Binding-site contacts:
Ligand atom C1 contacts residue ASN1134 of chain 1.C at 1.4 Å.
Ligand atom C2 contacts residue ASN1134 of chain 1.C at 2.4 Å.
Ligand atom C3 contacts residue ASN1134 of chain 1.C at 3.8 Å.
Ligand atom O5 contacts residue ASN1134 of chain 1.C at 2.4 Å (h-bond).
Ligand atom O7 contacts residue ASN1134 of chain 1.C at 3.1 Å (h-bond).
Ligand atom C7 contacts residue ASN1134 of chain 1.C at 3.2 Å.
Ligand atom C4 contacts residue ASN1134 of chain 1.C at 4.2 Å.
Ligand atom N2 contacts residue ASN1134 of chain 1.C at 2.9 Å (h-bond).
Ligand atom C5 contacts residue ASN1134 of chain 1.C at 3.7 Å.
Ligand atom C8 contacts residue ASN1134 of chain 1.C at 4.4 Å.

A protein and the small-molecule ligand that binds it are described below.
Small molecule (SMILES): CC(=O)N[C@@H]1[C@@H](O)[C@H](O)[C@@H](CO)O[C@H]1O

Sequence of chain 1.C:
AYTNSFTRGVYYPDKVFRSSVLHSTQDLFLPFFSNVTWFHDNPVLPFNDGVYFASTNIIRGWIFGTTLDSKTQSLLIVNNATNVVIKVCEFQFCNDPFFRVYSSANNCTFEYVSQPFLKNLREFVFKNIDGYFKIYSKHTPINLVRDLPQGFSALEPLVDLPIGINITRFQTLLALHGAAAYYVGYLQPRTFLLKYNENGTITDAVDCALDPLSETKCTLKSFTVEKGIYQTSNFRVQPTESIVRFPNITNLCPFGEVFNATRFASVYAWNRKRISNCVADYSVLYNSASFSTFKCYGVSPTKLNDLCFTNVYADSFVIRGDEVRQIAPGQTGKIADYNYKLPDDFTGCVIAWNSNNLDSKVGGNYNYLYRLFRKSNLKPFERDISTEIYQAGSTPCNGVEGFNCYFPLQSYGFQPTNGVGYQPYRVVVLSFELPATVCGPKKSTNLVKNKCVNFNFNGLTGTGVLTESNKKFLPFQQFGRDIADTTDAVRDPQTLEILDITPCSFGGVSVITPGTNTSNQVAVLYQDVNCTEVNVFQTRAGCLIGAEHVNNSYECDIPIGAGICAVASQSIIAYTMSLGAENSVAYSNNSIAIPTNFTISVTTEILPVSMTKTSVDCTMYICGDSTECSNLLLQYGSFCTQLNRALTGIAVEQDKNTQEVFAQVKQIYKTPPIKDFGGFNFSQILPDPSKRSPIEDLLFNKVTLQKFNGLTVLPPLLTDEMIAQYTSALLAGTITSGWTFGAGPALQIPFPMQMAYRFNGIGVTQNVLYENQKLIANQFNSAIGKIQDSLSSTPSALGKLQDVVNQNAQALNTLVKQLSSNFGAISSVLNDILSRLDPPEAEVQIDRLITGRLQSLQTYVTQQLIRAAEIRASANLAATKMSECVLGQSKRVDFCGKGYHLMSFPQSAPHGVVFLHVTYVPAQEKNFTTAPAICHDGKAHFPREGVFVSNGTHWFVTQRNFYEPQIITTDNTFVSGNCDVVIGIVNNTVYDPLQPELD